Sequence of chain 5.A:
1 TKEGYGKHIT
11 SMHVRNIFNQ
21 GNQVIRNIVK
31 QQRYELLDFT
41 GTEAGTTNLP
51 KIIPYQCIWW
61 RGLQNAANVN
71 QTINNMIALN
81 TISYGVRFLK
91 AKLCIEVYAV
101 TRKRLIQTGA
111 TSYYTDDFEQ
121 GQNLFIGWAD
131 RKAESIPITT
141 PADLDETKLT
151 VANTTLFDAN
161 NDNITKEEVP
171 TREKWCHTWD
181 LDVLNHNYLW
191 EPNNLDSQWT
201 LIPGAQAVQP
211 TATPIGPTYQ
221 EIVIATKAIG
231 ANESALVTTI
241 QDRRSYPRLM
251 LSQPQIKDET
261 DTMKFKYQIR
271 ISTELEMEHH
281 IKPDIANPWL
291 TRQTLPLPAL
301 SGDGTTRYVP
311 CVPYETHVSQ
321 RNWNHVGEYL

The small molecule below binds the protein below.
Small molecule (SMILES): Cc1cn([C@H]2C[C@H](O[P](=O)(O)OC[C@H]3O[C@@H](n4cnc5c4NC=NC5N)C[C@@H]3O[P](=O)(O)OC[C@H]3O[C@@H](n4cnc5c4NC=NC5N)C[C@@H]3O)[C@@H](CO[P](=O)(O)O[C@H]3C[C@H](n4cnc5c4NC=NC5N)O[C@@H]3CO[P](=O)(O)O[C@H]3C[C@H](n4cnc5c4NC=NC5N)O[C@@H]3COP(=O)=O)O2)c(=O)[nH]c1=O.Nc1nc2c(ncn2[C@H]2C[C@H](O)[C@@H](CO[PH](=O)O)O2)c(=O)[nH]1

Binding-site contacts:
Ligand atom C2' contacts residue GLN20 of chain 2.A at 2.7 Å.
Ligand atom C5 contacts residue ARG26 of chain 2.A at 2.9 Å.
Ligand atom C2' contacts residue ASN22 of chain 2.A at 2.7 Å.
Ligand atom C1' contacts residue GLN20 of chain 2.A at 3.1 Å.
Ligand atom O4' contacts residue ASN16 of chain 2.A at 2.8 Å (h-bond).
Ligand atom C6 contacts residue ARG26 of chain 2.A at 2.2 Å.
Ligand atom O3' contacts residue GLN20 of chain 2.A at 1.5 Å (h-bond).
Ligand atom N9 contacts residue GLN20 of chain 2.A at 3.1 Å (h-bond).
Ligand atom OP2 contacts residue ASN22 of chain 2.A at 2.7 Å (h-bond).
Ligand atom OP2 contacts residue ILE17 of chain 2.A at 2.1 Å.
Ligand atom P contacts residue ASN19 of chain 2.A at 3.0 Å.
Ligand atom C5 contacts residue VAL14 of chain 2.A at 2.7 Å (hydrophobic).
Ligand atom N6 contacts residue ARG26 of chain 2.A at 2.6 Å.
Ligand atom C6 contacts residue VAL14 of chain 2.A at 2.9 Å (hydrophobic).
Ligand atom C4 contacts residue ARG26 of chain 2.A at 2.8 Å.
Ligand atom OP1 contacts residue ILE17 of chain 2.A at 3.1 Å (h-bond).
Ligand atom N1 contacts residue ARG26 of chain 2.A at 2.0 Å (salt-bridge).
Ligand atom C4 contacts residue VAL14 of chain 2.A at 3.1 Å (hydrophobic).
Ligand atom OP2 contacts residue GLY21 of chain 2.A at 2.3 Å (h-bond).
Ligand atom P contacts residue GLN20 of chain 2.A at 2.0 Å.
Ligand atom C4' contacts residue ASN16 of chain 2.A at 2.9 Å.
Ligand atom OP2 contacts residue ASN16 of chain 2.A at 2.9 Å (h-bond).
Ligand atom C8 contacts residue GLN20 of chain 2.A at 2.5 Å.
Ligand atom OP1 contacts residue ARG15 of chain 2.A at 2.7 Å (salt-bridge).
Ligand atom OP1 contacts residue ASN22 of chain 2.A at 2.6 Å (h-bond).
Ligand atom C2 contacts residue ARG26 of chain 2.A at 1.2 Å.
Ligand atom OP1 contacts residue VAL24 of chain 2.A at 2.7 Å.
Ligand atom C3' contacts residue GLN20 of chain 2.A at 2.9 Å.
Ligand atom OP2 contacts residue ASN19 of chain 2.A at 2.4 Å.
Ligand atom O3' contacts residue ASN19 of chain 2.A at 2.4 Å.
Ligand atom C5' contacts residue ASN19 of chain 2.A at 2.1 Å.
Ligand atom OP1 contacts residue GLN20 of chain 2.A at 2.7 Å.
Ligand atom OP2 contacts residue GLN20 of chain 2.A at 1.9 Å (h-bond).
Ligand atom O5' contacts residue ASN19 of chain 2.A at 3.0 Å.
Ligand atom OP2 contacts residue GLU328 of chain 1.A at 3.0 Å (salt-bridge).
Ligand atom N3 contacts residue ARG26 of chain 2.A at 1.8 Å (salt-bridge).
Ligand atom P contacts residue ASN16 of chain 2.A at 2.2 Å.
Ligand atom C3' contacts residue ASN22 of chain 2.A at 2.9 Å.
Ligand atom OP1 contacts residue ASN16 of chain 2.A at 1.1 Å (h-bond).
Ligand atom P contacts residue ILE17 of chain 2.A at 3.0 Å.

Sequence of chain 2.A:
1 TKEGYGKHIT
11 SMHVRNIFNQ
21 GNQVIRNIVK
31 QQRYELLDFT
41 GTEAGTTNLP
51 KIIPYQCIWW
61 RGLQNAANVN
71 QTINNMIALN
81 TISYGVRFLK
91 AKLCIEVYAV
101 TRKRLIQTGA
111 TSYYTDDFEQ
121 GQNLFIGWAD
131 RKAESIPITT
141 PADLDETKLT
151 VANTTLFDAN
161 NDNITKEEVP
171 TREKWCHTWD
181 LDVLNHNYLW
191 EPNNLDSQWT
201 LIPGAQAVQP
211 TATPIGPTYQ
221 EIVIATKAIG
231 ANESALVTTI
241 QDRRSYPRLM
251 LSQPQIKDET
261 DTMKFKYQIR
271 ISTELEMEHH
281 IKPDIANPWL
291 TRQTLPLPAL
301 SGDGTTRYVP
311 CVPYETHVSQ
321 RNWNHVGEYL

Sequence of chain 1.A:
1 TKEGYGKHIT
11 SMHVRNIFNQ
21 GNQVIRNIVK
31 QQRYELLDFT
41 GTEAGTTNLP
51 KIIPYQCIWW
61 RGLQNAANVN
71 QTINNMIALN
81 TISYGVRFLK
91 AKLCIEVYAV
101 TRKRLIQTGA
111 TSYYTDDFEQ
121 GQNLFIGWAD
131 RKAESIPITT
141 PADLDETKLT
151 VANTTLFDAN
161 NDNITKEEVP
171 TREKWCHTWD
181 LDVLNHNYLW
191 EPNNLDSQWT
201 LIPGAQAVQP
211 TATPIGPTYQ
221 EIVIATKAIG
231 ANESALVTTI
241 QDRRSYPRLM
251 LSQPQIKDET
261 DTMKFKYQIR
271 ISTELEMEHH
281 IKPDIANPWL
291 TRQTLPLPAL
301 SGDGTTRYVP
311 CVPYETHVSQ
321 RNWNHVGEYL